The small molecule below binds the protein below.
Small molecule (SMILES): [H]/N=C(\N)c1cc(-c2cccc(NC(=O)C3(Oc4ccc(Cl)cc4)CCC(F)(F)CC3)c2)cs1

Sequence of chain 2.B:
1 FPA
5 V

Binding-site contacts:
Ligand atom C09 contacts residue ASN47 of chain 2.A at 3.8 Å.
Ligand atom F22 contacts residue LYS127 of chain 2.A at 3.7 Å.
Ligand atom C06 contacts residue ASN47 of chain 2.A at 3.9 Å.
Ligand atom C07 contacts residue GLU44 of chain 2.A at 4.1 Å.
Ligand atom CL30 contacts residue ILE224 of chain 2.A at 4.1 Å.
Ligand atom C05 contacts residue ASN47 of chain 2.A at 3.8 Å.
Ligand atom O16 contacts residue ASN47 of chain 2.A at 3.9 Å.
Ligand atom C27 contacts residue PRO172 of chain 2.A at 4.2 Å (hydrophobic).
Ligand atom C29 contacts residue ILE224 of chain 2.A at 3.9 Å (hydrophobic).
Ligand atom N01 contacts residue GLU19 of chain 2.A at 2.7 Å (salt-bridge).
Ligand atom O16 contacts residue ILE173 of chain 2.A at 4.0 Å.
Ligand atom CL30 contacts residue ASP220 of chain 2.A at 3.5 Å.
Ligand atom C24 contacts residue PHE124 of chain 2.A at 3.8 Å (hydrophobic).
Ligand atom C24 contacts residue ASN47 of chain 2.A at 3.3 Å.
Ligand atom F21 contacts residue GLY176 of chain 2.A at 4.2 Å.
Ligand atom N03 contacts residue GLU19 of chain 2.A at 2.9 Å (salt-bridge).
Ligand atom C19 contacts residue ILE173 of chain 2.A at 4.2 Å (hydrophobic).
Ligand atom N14 contacts residue ASN47 of chain 2.A at 3.2 Å (h-bond).
Ligand atom C15 contacts residue ASN47 of chain 2.A at 3.5 Å.
Ligand atom C20 contacts residue LYS127 of chain 2.A at 4.0 Å.
Ligand atom C20 contacts residue VAL5 of chain 2.B at 4.1 Å (hydrophobic).
Ligand atom C02 contacts residue GLU19 of chain 2.A at 3.6 Å.
Ligand atom CL30 contacts residue LEU223 of chain 2.A at 3.5 Å.
Ligand atom F21 contacts residue VAL5 of chain 2.B at 3.1 Å.
Ligand atom C02 contacts residue LEU48 of chain 2.A at 4.1 Å (hydrophobic).
Ligand atom S08 contacts residue GLU44 of chain 2.A at 3.7 Å.
Ligand atom C19 contacts residue PRO172 of chain 2.A at 3.4 Å (hydrophobic).
Ligand atom N03 contacts residue VAL51 of chain 2.A at 3.9 Å.
Ligand atom F21 contacts residue LYS127 of chain 2.A at 3.0 Å.
Ligand atom C18 contacts residue ILE173 of chain 2.A at 4.0 Å (hydrophobic).
Ligand atom C13 contacts residue ASN47 of chain 2.A at 3.4 Å.
Ligand atom C31 contacts residue ILE224 of chain 2.A at 4.1 Å (hydrophobic).
Ligand atom F22 contacts residue ILE173 of chain 2.A at 3.9 Å.
Ligand atom N01 contacts residue LEU48 of chain 2.A at 3.4 Å.
Ligand atom C28 contacts residue ILE224 of chain 2.A at 3.9 Å (hydrophobic).
Ligand atom C17 contacts residue ASN47 of chain 2.A at 4.1 Å.
Ligand atom C33 contacts residue ASN47 of chain 2.A at 3.3 Å.
Ligand atom C18 contacts residue PRO172 of chain 2.A at 3.6 Å (hydrophobic).
Ligand atom C19 contacts residue VAL5 of chain 2.B at 4.0 Å (hydrophobic).
Ligand atom C23 contacts residue VAL5 of chain 2.B at 3.8 Å (hydrophobic).

Sequence of chain 2.A:
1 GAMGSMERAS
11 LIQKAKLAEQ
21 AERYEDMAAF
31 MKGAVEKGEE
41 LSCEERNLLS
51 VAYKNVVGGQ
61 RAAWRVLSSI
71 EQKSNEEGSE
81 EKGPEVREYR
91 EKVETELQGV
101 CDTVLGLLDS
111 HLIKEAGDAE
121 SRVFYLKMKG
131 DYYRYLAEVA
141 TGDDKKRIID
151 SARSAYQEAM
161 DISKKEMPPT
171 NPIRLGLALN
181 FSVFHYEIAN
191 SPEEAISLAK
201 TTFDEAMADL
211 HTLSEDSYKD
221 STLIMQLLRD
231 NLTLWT